Sequence of chain 1.C:
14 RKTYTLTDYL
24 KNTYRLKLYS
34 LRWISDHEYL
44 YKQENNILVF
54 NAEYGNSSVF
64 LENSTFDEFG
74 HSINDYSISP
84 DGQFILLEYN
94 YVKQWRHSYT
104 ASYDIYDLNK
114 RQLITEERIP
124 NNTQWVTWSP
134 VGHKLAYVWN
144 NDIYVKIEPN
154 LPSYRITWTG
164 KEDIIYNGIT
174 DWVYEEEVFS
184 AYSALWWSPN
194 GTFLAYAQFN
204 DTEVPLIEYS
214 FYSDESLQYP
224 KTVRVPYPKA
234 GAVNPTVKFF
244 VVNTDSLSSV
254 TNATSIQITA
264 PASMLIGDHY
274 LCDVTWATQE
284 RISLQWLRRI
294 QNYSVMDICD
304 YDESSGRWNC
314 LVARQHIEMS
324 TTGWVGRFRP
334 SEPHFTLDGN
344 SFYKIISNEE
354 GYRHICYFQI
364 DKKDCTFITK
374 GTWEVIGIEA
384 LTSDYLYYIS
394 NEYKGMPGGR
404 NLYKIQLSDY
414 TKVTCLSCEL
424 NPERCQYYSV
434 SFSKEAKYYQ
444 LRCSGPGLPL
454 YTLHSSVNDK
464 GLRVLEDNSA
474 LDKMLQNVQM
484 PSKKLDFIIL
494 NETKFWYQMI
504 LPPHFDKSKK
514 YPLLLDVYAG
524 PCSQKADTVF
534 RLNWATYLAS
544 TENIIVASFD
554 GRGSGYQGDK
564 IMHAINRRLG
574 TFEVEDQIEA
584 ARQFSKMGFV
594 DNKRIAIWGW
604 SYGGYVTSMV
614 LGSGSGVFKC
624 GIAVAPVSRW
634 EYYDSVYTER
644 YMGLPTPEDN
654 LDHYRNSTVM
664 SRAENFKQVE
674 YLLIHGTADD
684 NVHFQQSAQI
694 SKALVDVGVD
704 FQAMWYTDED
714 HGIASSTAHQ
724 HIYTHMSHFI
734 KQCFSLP

Binding-site contacts:
Ligand atom C1 contacts residue TRP161 of chain 1.C at 3.6 Å (hydrophobic).
Ligand atom C5 contacts residue ASN255 of chain 1.C at 3.7 Å.
Ligand atom N2 contacts residue ASN255 of chain 1.C at 2.9 Å (h-bond).
Ligand atom C2 contacts residue TRP161 of chain 1.C at 4.1 Å (hydrophobic).
Ligand atom C5 contacts residue TRP161 of chain 1.C at 3.6 Å (hydrophobic).
Ligand atom C4 contacts residue ASN255 of chain 1.C at 4.2 Å.
Ligand atom C7 contacts residue ASN255 of chain 1.C at 3.3 Å.
Ligand atom O7 contacts residue ASN255 of chain 1.C at 3.7 Å.
Ligand atom O5 contacts residue TRP161 of chain 1.C at 4.0 Å.
Ligand atom O5 contacts residue ASN255 of chain 1.C at 2.4 Å (h-bond).
Ligand atom C8 contacts residue TRP161 of chain 1.C at 4.5 Å (hydrophobic).
Ligand atom C8 contacts residue ASN255 of chain 1.C at 3.8 Å.
Ligand atom C1 contacts residue ASN255 of chain 1.C at 1.5 Å.
Ligand atom C3 contacts residue TRP161 of chain 1.C at 4.3 Å (hydrophobic).
Ligand atom O4 contacts residue TRP161 of chain 1.C at 4.3 Å.
Ligand atom C4 contacts residue TRP161 of chain 1.C at 4.5 Å (hydrophobic).
Ligand atom O7 contacts residue VAL253 of chain 1.C at 4.3 Å.
Ligand atom C3 contacts residue ASN255 of chain 1.C at 3.8 Å.
Ligand atom C7 contacts residue TRP161 of chain 1.C at 4.5 Å (hydrophobic).
Ligand atom N2 contacts residue TRP161 of chain 1.C at 3.6 Å.
Ligand atom C2 contacts residue ASN255 of chain 1.C at 2.4 Å.
Ligand atom C6 contacts residue TRP161 of chain 1.C at 3.8 Å (hydrophobic).

This small molecule binds to this protein.
Small molecule (SMILES): CC(=O)N[C@@H]1[C@@H](O)[C@H](O)[C@@H](CO)O[C@H]1O